Binding-site contacts:
Ligand atom C16 contacts residue GLN62 of chain 1.B at 3.5 Å.
Ligand atom C14 contacts residue THR30 of chain 1.B at 3.5 Å.
Ligand atom O14 contacts residue GLN62 of chain 1.B at 2.6 Å (h-bond).
Ligand atom C12 contacts residue GLN62 of chain 1.B at 3.4 Å.
Ligand atom O14 contacts residue VAL132 of chain 1.B at 3.4 Å.
Ligand atom C2 contacts residue ASP175 of chain 1.B at 3.4 Å.
Ligand atom O3' contacts residue GLY148 of chain 1.B at 3.1 Å (h-bond).
Ligand atom N1 contacts residue VAL177 of chain 1.B at 2.7 Å (h-bond).
Ligand atom O12 contacts residue MET31 of chain 1.B at 3.4 Å.
Ligand atom N6 contacts residue LYS185 of chain 1.B at 2.7 Å (salt-bridge).
Ligand atom C6 contacts residue VAL177 of chain 1.B at 3.6 Å (hydrophobic).
Ligand atom C16 contacts residue VAL132 of chain 1.B at 3.6 Å (hydrophobic).
Ligand atom O11 contacts residue ACY1 of chain 1.J at 3.6 Å.
Ligand atom O5' contacts residue HIS38 of chain 1.B at 3.6 Å (h-bond).
Ligand atom C1' contacts residue MET41 of chain 1.B at 3.6 Å (hydrophobic).
Ligand atom C6 contacts residue LYS185 of chain 1.B at 3.7 Å.
Ligand atom O13 contacts residue GLN154 of chain 1.B at 2.6 Å (h-bond).
Ligand atom N7 contacts residue LYS150 of chain 1.B at 3.7 Å.
Ligand atom N3 contacts residue GLY148 of chain 1.B at 3.5 Å.
Ligand atom C4' contacts residue MET41 of chain 1.B at 3.7 Å (hydrophobic).
Ligand atom O4' contacts residue HIS38 of chain 1.B at 3.3 Å.
Ligand atom O3' contacts residue PHE147 of chain 1.B at 3.3 Å.
Ligand atom O2P contacts residue MET31 of chain 1.B at 2.9 Å (h-bond).
Ligand atom C2 contacts residue ILE176 of chain 1.B at 3.7 Å (hydrophobic).
Ligand atom N7 contacts residue HIS35 of chain 1.B at 3.3 Å (h-bond).
Ligand atom C2' contacts residue ASP151 of chain 1.B at 3.2 Å.
Ligand atom O2' contacts residue ASP151 of chain 1.B at 3.0 Å (salt-bridge).
Ligand atom O2' contacts residue GLY148 of chain 1.B at 2.9 Å (h-bond).
Ligand atom N6 contacts residue VAL177 of chain 1.B at 2.9 Å (h-bond).
Ligand atom O4' contacts residue MET41 of chain 1.B at 3.3 Å.
Ligand atom C2 contacts residue VAL177 of chain 1.B at 3.5 Å (hydrophobic).
Ligand atom O13 contacts residue GLN62 of chain 1.B at 2.8 Å (h-bond).
Ligand atom C5 contacts residue LYS150 of chain 1.B at 3.6 Å.
Ligand atom O2P contacts residue HIS38 of chain 1.B at 3.3 Å (h-bond).
Ligand atom N1 contacts residue ILE176 of chain 1.B at 3.4 Å.
Ligand atom C14 contacts residue PRO29 of chain 1.B at 3.5 Å (hydrophobic).
Ligand atom N7 contacts residue LYS185 of chain 1.B at 3.3 Å (salt-bridge).
Ligand atom C2' contacts residue GLY148 of chain 1.B at 3.7 Å.
Ligand atom C5' contacts residue PRO29 of chain 1.B at 3.4 Å (hydrophobic).
Ligand atom O11 contacts residue GLN154 of chain 1.B at 3.2 Å (h-bond).

Sequence of chain 1.B:
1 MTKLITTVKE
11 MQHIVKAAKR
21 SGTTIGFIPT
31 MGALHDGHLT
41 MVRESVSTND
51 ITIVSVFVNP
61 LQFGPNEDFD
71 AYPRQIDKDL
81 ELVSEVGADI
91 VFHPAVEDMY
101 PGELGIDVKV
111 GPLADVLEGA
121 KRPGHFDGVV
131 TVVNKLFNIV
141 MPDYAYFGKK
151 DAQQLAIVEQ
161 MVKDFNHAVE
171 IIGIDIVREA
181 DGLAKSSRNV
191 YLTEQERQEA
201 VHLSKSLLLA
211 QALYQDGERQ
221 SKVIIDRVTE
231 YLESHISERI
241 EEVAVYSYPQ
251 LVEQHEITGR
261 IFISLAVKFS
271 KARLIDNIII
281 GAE

A protein and the small-molecule ligand that binds it are described below.
Small molecule (SMILES): CC(C)(CO)[C@@H](O)C(=O)O[P](=O)(O)OC[C@H]1O[C@@H](n2cnc3c(N)ncnc32)[C@H](O)[C@@H]1O